Binding-site contacts:
Ligand atom C8 contacts residue GLY53 of chain 1.C at 4.1 Å.
Ligand atom C22 contacts residue HIS91 of chain 1.C at 3.4 Å.
Ligand atom C19 contacts residue THR11 of chain 1.C at 4.0 Å.
Ligand atom CL1 contacts residue ILE94 of chain 1.C at 3.9 Å.
Ligand atom C2 contacts residue ILE94 of chain 1.C at 3.7 Å (hydrophobic).
Ligand atom C14 contacts residue HIS91 of chain 1.C at 3.9 Å.
Ligand atom C23 contacts residue ILE56 of chain 1.C at 3.9 Å (hydrophobic).
Ligand atom C5 contacts residue GLY53 of chain 1.C at 3.9 Å.
Ligand atom C14 contacts residue LYS89 of chain 1.C at 3.7 Å.
Ligand atom C18 contacts residue VAL9 of chain 1.C at 3.8 Å (hydrophobic).
Ligand atom CL1 contacts residue ILE56 of chain 1.C at 3.6 Å.
Ligand atom C17 contacts residue HIS91 of chain 1.C at 3.8 Å.
Ligand atom C13 contacts residue VAL88 of chain 1.C at 3.7 Å (hydrophobic).
Ligand atom C23 contacts residue VAL88 of chain 1.C at 3.9 Å (hydrophobic).
Ligand atom CL2 contacts residue ILE94 of chain 1.C at 3.8 Å.
Ligand atom O2 contacts residue VAL88 of chain 1.C at 3.4 Å (h-bond).
Ligand atom CL2 contacts residue LEU49 of chain 1.C at 3.6 Å.
Ligand atom C19 contacts residue THR10 of chain 1.C at 3.9 Å.
Ligand atom CL2 contacts residue HIS91 of chain 1.C at 3.5 Å.
Ligand atom CL2 contacts residue TYR95 of chain 1.C at 3.7 Å.
Ligand atom CL1 contacts residue LEU52 of chain 1.C at 3.8 Å.
Ligand atom C21 contacts residue LEU49 of chain 1.C at 3.9 Å (hydrophobic).
Ligand atom C10 contacts residue MET57 of chain 1.C at 4.0 Å (hydrophobic).
Ligand atom C1 contacts residue ILE56 of chain 1.C at 3.6 Å (hydrophobic).
Ligand atom C4 contacts residue LEU49 of chain 1.C at 3.3 Å (hydrophobic).
Ligand atom O2 contacts residue HIS91 of chain 1.C at 2.9 Å (h-bond).
Ligand atom C5 contacts residue LEU49 of chain 1.C at 3.4 Å (hydrophobic).
Ligand atom CL1 contacts residue PHE86 of chain 1.C at 4.1 Å.
Ligand atom O2 contacts residue LYS89 of chain 1.C at 3.6 Å.
Ligand atom C16 contacts residue HIS91 of chain 1.C at 4.0 Å.
Ligand atom C4 contacts residue LEU52 of chain 1.C at 4.0 Å (hydrophobic).
Ligand atom C14 contacts residue VAL88 of chain 1.C at 3.9 Å (hydrophobic).
Ligand atom O4 contacts residue VAL9 of chain 1.C at 3.8 Å.
Ligand atom C20 contacts residue THR11 of chain 1.C at 3.6 Å.
Ligand atom C21 contacts residue HIS91 of chain 1.C at 3.7 Å.
Ligand atom C19 contacts residue VAL9 of chain 1.C at 3.7 Å (hydrophobic).
Ligand atom C4 contacts residue GLY53 of chain 1.C at 3.6 Å.
Ligand atom C2 contacts residue ILE56 of chain 1.C at 3.7 Å (hydrophobic).
Ligand atom O3 contacts residue LYS89 of chain 1.C at 2.8 Å (salt-bridge).
Ligand atom C20 contacts residue LEU49 of chain 1.C at 3.9 Å (hydrophobic).

Sequence of chain 1.C:
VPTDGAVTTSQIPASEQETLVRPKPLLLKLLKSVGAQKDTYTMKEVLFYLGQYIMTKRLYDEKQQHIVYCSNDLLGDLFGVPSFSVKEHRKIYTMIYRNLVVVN

The small molecule below binds the protein below.
Small molecule (SMILES): CC[C@@H](CO)N1C(=O)[C@@H](CC(=O)O)C[C@H](c2cccc(Cl)c2)[C@H]1c1ccc(Cl)cc1